Binding-site contacts:
Ligand atom N3 contacts residue ASN20 of chain 1.B at 3.2 Å (h-bond).
Ligand atom O2 contacts residue ILE130 of chain 1.B at 3.5 Å.
Ligand atom O3' contacts residue GLY131 of chain 1.B at 3.7 Å.
Ligand atom N6 contacts residue SER35 of chain 1.B at 2.8 Å (h-bond).
Ligand atom O5' contacts residue ASP133 of chain 1.B at 3.4 Å (salt-bridge).
Ligand atom OP2 contacts residue ASP133 of chain 1.B at 3.1 Å (salt-bridge).
Ligand atom N6 contacts residue TRP34 of chain 1.B at 3.0 Å.
Ligand atom C2 contacts residue ASN20 of chain 1.B at 3.6 Å.
Ligand atom C2 contacts residue SER19 of chain 1.B at 3.4 Å.
Ligand atom O3' contacts residue LYS18 of chain 1.B at 2.4 Å (salt-bridge).
Ligand atom C9 contacts residue SER35 of chain 1.B at 3.2 Å.
Ligand atom C1' contacts residue LYS18 of chain 1.B at 3.6 Å.
Ligand atom C4 contacts residue LYS18 of chain 1.B at 3.7 Å.
Ligand atom O2' contacts residue ASN20 of chain 1.B at 2.5 Å (h-bond).
Ligand atom O2 contacts residue GLY131 of chain 1.B at 3.3 Å (h-bond).
Ligand atom C4' contacts residue GLY131 of chain 1.B at 3.3 Å.
Ligand atom O2' contacts residue LYS18 of chain 1.B at 3.2 Å (salt-bridge).
Ligand atom N1 contacts residue ASN24 of chain 1.B at 2.8 Å (h-bond).
Ligand atom C1' contacts residue ASN20 of chain 1.B at 3.5 Å.
Ligand atom C5' contacts residue ARG61 of chain 1.B at 3.7 Å.
Ligand atom C9 contacts residue TRP85 of chain 1.B at 3.4 Å (hydrophobic).
Ligand atom O4' contacts residue ARG132 of chain 1.B at 3.6 Å.
Ligand atom C9 contacts residue TRP34 of chain 1.B at 3.8 Å (hydrophobic).
Ligand atom C9 contacts residue LEU96 of chain 1.B at 3.6 Å (hydrophobic).
Ligand atom N6 contacts residue LEU96 of chain 1.B at 3.6 Å.
Ligand atom O4' contacts residue GLY131 of chain 1.B at 3.1 Å (h-bond).
Ligand atom C2 contacts residue ASN24 of chain 1.B at 3.2 Å.
Ligand atom C8 contacts residue ASP133 of chain 1.B at 3.1 Å.
Ligand atom C3' contacts residue LYS18 of chain 1.B at 3.6 Å.
Ligand atom C1' contacts residue GLY131 of chain 1.B at 3.6 Å.
Ligand atom C6 contacts residue TRP34 of chain 1.B at 3.5 Å (hydrophobic).
Ligand atom N9 contacts residue LYS18 of chain 1.B at 3.3 Å (salt-bridge).
Ligand atom N3 contacts residue SER19 of chain 1.B at 3.7 Å.
Ligand atom O5' contacts residue ARG132 of chain 1.B at 3.7 Å.
Ligand atom N7 contacts residue ASP133 of chain 1.B at 3.8 Å.
Ligand atom C2' contacts residue LYS18 of chain 1.B at 3.0 Å.
Ligand atom C8 contacts residue LYS18 of chain 1.B at 3.6 Å.
Ligand atom C2' contacts residue ASN20 of chain 1.B at 3.5 Å.
Ligand atom O2' contacts residue ARG61 of chain 1.B at 3.7 Å.
Ligand atom N1 contacts residue SER19 of chain 1.B at 3.7 Å.

This protein binds this small molecule.
Small molecule (SMILES): CNc1ncnc2c1ncn2[C@@H]1O[C@H](CO)[C@@H](O[P](=O)(O)OC[C@H]2O[C@@H](n3ccc(N)nc3=O)[C@H](O)[C@@H]2O)[C@H]1O

Sequence of chain 1.B:
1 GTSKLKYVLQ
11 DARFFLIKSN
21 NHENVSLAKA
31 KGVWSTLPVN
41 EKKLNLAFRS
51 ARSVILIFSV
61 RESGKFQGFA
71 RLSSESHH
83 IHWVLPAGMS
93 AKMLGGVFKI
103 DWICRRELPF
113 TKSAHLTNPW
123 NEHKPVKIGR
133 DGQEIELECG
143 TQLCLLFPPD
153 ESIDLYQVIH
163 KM